This small molecule binds to this protein.
Small molecule (SMILES): Nc1ncnc2c1ncn2[C@@H]1O[C@H](COP(=O)(O)O)[C@@H](OP(=O)(O)O)[C@H]1O

Binding-site contacts:
Ligand atom O5P contacts residue ARG73 of chain 1.A at 3.3 Å (salt-bridge).
Ligand atom O4P contacts residue THR77 of chain 1.A at 2.6 Å (h-bond).
Ligand atom O3P contacts residue ARG185 of chain 1.A at 2.8 Å (salt-bridge).
Ligand atom O5P contacts residue THR76 of chain 1.A at 2.7 Å (h-bond).
Ligand atom O5' contacts residue GLY75 of chain 1.A at 3.3 Å (h-bond).
Ligand atom O3P contacts residue ARG312 of chain 1.A at 3.3 Å (salt-bridge).
Ligand atom O2P contacts residue ARG312 of chain 1.A at 3.7 Å.
Ligand atom O5P contacts residue SER74 of chain 1.A at 3.2 Å (h-bond).
Ligand atom N1 contacts residue MET78 of chain 1.A at 3.6 Å.
Ligand atom O2' contacts residue GLY314 of chain 1.A at 3.7 Å.
Ligand atom O3' contacts residue SER193 of chain 1.A at 3.5 Å (h-bond).
Ligand atom N6 contacts residue PHE287 of chain 1.A at 3.5 Å.
Ligand atom P2 contacts residue GLY75 of chain 1.A at 3.8 Å.
Ligand atom C6 contacts residue MET78 of chain 1.A at 3.7 Å (hydrophobic).
Ligand atom C2 contacts residue TYR248 of chain 1.A at 3.7 Å (hydrophobic).
Ligand atom O3' contacts residue ARG185 of chain 1.A at 3.0 Å (salt-bridge).
Ligand atom C5' contacts residue ARG73 of chain 1.A at 3.5 Å.
Ligand atom P2 contacts residue ARG73 of chain 1.A at 3.6 Å.
Ligand atom N7 contacts residue PHE287 of chain 1.A at 3.2 Å.
Ligand atom P2 contacts residue THR76 of chain 1.A at 3.5 Å.
Ligand atom O2' contacts residue PHE284 of chain 1.A at 3.6 Å.
Ligand atom O6P contacts residue ARG73 of chain 1.A at 3.0 Å (salt-bridge).
Ligand atom O1P contacts residue SER193 of chain 1.A at 2.6 Å (h-bond).
Ligand atom N3 contacts residue TYR248 of chain 1.A at 2.9 Å (h-bond).
Ligand atom O1P contacts residue ARG312 of chain 1.A at 3.0 Å (salt-bridge).
Ligand atom O5' contacts residue ARG73 of chain 1.A at 3.2 Å.
Ligand atom N6 contacts residue LEU282 of chain 1.A at 2.8 Å (h-bond).
Ligand atom O5' contacts residue SER74 of chain 1.A at 3.6 Å.
Ligand atom O2P contacts residue LYS313 of chain 1.A at 2.8 Å (salt-bridge).
Ligand atom N3 contacts residue GLY314 of chain 1.A at 3.5 Å.
Ligand atom C4 contacts residue MET78 of chain 1.A at 3.7 Å (hydrophobic).
Ligand atom O2P contacts residue GLY314 of chain 1.A at 2.8 Å (h-bond).
Ligand atom C5 contacts residue MET78 of chain 1.A at 3.4 Å (hydrophobic).
Ligand atom P1 contacts residue ARG312 of chain 1.A at 3.6 Å.
Ligand atom P1 contacts residue SER193 of chain 1.A at 3.5 Å.
Ligand atom N7 contacts residue MET78 of chain 1.A at 3.5 Å.
Ligand atom O5P contacts residue GLY75 of chain 1.A at 3.1 Å (h-bond).
Ligand atom O2' contacts residue ARG312 of chain 1.A at 3.1 Å (salt-bridge).
Ligand atom O2' contacts residue LYS313 of chain 1.A at 3.7 Å.
Ligand atom O4P contacts residue THR76 of chain 1.A at 3.3 Å (h-bond).

Sequence of chain 1.A:
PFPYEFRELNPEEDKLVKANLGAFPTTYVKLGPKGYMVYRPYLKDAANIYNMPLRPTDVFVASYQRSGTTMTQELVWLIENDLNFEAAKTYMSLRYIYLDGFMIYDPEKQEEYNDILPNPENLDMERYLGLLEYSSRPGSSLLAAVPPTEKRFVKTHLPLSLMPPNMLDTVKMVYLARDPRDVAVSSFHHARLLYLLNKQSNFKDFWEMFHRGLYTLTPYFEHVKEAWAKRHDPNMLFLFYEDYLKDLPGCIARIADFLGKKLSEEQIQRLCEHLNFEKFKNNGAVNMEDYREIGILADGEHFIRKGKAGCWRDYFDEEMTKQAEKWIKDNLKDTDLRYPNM